The small molecule below binds the protein below.
Small molecule (SMILES): CC(=O)N[C@@H]1[C@@H](O)[C@H](O)[C@@H](CO)O[C@H]1O

Binding-site contacts:
Ligand atom C1 contacts residue ASN54 of chain 1.A at 4.0 Å.
Ligand atom O5 contacts residue ASN59 of chain 1.A at 2.3 Å (h-bond).
Ligand atom O7 contacts residue SER60 of chain 1.A at 3.6 Å.
Ligand atom C5 contacts residue ASN59 of chain 1.A at 3.6 Å.
Ligand atom N2 contacts residue ASN59 of chain 1.A at 3.2 Å (h-bond).
Ligand atom N2 contacts residue SER61 of chain 1.A at 4.2 Å.
Ligand atom C3 contacts residue ASN59 of chain 1.A at 3.9 Å.
Ligand atom O7 contacts residue ASN59 of chain 1.A at 3.4 Å (h-bond).
Ligand atom C8 contacts residue ASN59 of chain 1.A at 3.6 Å.
Ligand atom C4 contacts residue ASN59 of chain 1.A at 4.3 Å.
Ligand atom C1 contacts residue ASN59 of chain 1.A at 1.5 Å.
Ligand atom C7 contacts residue SER61 of chain 1.A at 3.2 Å.
Ligand atom C3 contacts residue ASN54 of chain 1.A at 4.4 Å.
Ligand atom C7 contacts residue SER60 of chain 1.A at 4.3 Å.
Ligand atom N2 contacts residue ASN54 of chain 1.A at 4.0 Å.
Ligand atom O7 contacts residue SER61 of chain 1.A at 2.8 Å (h-bond).
Ligand atom C8 contacts residue VAL52 of chain 1.A at 3.7 Å (hydrophobic).
Ligand atom C8 contacts residue SER60 of chain 1.A at 4.0 Å.
Ligand atom C7 contacts residue ASN59 of chain 1.A at 3.5 Å.
Ligand atom C2 contacts residue ASN59 of chain 1.A at 2.6 Å.
Ligand atom C2 contacts residue ASN54 of chain 1.A at 4.4 Å.
Ligand atom C8 contacts residue SER61 of chain 1.A at 3.2 Å.

Sequence of chain 1.A:
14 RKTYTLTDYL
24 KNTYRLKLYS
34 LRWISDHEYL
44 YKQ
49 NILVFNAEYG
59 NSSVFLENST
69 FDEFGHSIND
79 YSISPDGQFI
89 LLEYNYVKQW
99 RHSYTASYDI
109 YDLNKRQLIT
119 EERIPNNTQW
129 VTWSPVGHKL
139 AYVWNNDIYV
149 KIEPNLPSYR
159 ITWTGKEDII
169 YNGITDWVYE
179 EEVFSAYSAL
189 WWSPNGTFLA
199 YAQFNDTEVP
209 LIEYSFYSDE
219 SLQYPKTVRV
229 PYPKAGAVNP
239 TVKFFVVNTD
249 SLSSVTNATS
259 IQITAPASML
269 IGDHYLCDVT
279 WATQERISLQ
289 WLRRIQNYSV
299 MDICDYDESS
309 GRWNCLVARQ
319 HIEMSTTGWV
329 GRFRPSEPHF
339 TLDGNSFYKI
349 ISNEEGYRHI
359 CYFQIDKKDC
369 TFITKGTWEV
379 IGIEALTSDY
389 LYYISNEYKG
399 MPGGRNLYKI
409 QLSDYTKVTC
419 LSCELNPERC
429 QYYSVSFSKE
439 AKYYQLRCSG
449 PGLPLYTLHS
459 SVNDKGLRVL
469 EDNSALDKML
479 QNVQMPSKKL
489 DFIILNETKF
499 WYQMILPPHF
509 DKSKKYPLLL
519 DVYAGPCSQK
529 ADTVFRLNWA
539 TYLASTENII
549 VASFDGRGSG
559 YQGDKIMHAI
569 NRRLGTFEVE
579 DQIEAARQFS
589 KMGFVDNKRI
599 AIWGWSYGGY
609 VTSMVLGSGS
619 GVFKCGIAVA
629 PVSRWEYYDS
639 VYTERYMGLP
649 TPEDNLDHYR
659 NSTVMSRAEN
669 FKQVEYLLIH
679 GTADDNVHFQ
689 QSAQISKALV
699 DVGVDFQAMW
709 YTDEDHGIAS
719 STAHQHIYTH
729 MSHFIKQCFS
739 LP